Sequence of chain 5.A:
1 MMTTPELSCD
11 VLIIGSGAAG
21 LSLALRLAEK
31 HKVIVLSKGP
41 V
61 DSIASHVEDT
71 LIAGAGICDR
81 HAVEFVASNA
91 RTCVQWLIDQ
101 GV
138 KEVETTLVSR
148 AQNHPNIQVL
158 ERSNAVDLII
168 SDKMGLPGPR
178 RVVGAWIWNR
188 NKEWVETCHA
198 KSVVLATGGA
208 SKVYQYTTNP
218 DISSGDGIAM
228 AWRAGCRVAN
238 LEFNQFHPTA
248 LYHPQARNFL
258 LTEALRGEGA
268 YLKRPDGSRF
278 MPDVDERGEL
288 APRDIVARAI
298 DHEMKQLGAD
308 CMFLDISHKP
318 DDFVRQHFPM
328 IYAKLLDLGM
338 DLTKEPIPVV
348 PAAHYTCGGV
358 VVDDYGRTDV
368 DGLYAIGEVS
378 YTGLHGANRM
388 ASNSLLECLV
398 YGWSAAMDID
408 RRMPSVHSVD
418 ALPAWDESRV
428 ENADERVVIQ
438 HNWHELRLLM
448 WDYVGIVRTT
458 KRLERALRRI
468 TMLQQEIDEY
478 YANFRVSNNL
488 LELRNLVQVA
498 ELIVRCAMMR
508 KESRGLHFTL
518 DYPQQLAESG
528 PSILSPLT

This protein binds this small molecule.
Small molecule (SMILES): N[C@@H](CC(=O)O)C(=O)O

Binding-site contacts:
Ligand atom O contacts residue LEU392 of chain 5.A at 3.5 Å (h-bond).
Ligand atom OD1 contacts residue ALA203 of chain 5.A at 4.5 Å.
Ligand atom CG contacts residue GLU375 of chain 5.A at 4.1 Å.
Ligand atom C contacts residue SER391 of chain 5.A at 3.6 Å.
Ligand atom CG contacts residue ALA19 of chain 5.A at 3.9 Å (hydrophobic).
Ligand atom OD1 contacts residue ALA19 of chain 5.A at 3.6 Å.
Ligand atom OD2 contacts residue ALA19 of chain 5.A at 3.9 Å.
Ligand atom N contacts residue ALA19 of chain 5.A at 3.4 Å.
Ligand atom OD1 contacts residue GLY17 of chain 5.A at 3.8 Å.
Ligand atom O contacts residue SER391 of chain 5.A at 3.5 Å (h-bond).
Ligand atom N contacts residue GLU375 of chain 5.A at 4.4 Å.
Ligand atom OD2 contacts residue GLY374 of chain 5.A at 3.7 Å.
Ligand atom N contacts residue SER391 of chain 5.A at 4.0 Å.
Ligand atom CA contacts residue ALA18 of chain 5.A at 4.3 Å (hydrophobic).
Ligand atom OD2 contacts residue GLU375 of chain 5.A at 3.0 Å (salt-bridge).
Ligand atom OXT contacts residue LEU392 of chain 5.A at 4.3 Å.
Ligand atom OD1 contacts residue ALA18 of chain 5.A at 3.8 Å.
Ligand atom CA contacts residue ALA19 of chain 5.A at 4.2 Å (hydrophobic).
Ligand atom N contacts residue CYS395 of chain 5.A at 3.1 Å.
Ligand atom OXT contacts residue SER391 of chain 5.A at 3.2 Å.
Ligand atom CA contacts residue CYS395 of chain 5.A at 4.3 Å (hydrophobic).
Ligand atom C contacts residue LEU392 of chain 5.A at 4.2 Å (hydrophobic).
Ligand atom N contacts residue GLY374 of chain 5.A at 3.9 Å.
Ligand atom OD2 contacts residue GLY205 of chain 5.A at 4.0 Å.
Ligand atom OXT contacts residue TYR352 of chain 5.A at 4.2 Å.
Ligand atom CA contacts residue SER391 of chain 5.A at 4.5 Å.